Sequence of chain 1.C:
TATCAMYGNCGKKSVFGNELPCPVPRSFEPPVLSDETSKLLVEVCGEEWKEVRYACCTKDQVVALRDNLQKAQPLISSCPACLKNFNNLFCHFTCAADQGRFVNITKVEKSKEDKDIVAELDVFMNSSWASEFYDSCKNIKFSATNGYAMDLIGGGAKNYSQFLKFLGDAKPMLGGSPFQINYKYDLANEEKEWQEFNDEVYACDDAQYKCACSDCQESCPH

Binding-site contacts:
Ligand atom C19 contacts residue ASN87 of chain 1.C at 4.1 Å.
Ligand atom C28 contacts residue LEU186 of chain 1.C at 3.5 Å (hydrophobic).
Ligand atom C6 contacts residue PHE112 of chain 1.C at 3.7 Å (hydrophobic).
Ligand atom C7 contacts residue SER196 of chain 1.C at 3.8 Å.
Ligand atom C14 contacts residue PHE109 of chain 1.C at 3.7 Å (hydrophobic).
Ligand atom C1 contacts residue THR113 of chain 1.C at 3.3 Å.
Ligand atom C16 contacts residue LEU186 of chain 1.C at 3.7 Å (hydrophobic).
Ligand atom C22 contacts residue GLY194 of chain 1.C at 4.2 Å.
Ligand atom C11 contacts residue LEU84 of chain 1.C at 4.1 Å (hydrophobic).
Ligand atom C6 contacts residue PHE198 of chain 1.C at 3.8 Å (hydrophobic).
Ligand atom C5 contacts residue PHE112 of chain 1.C at 4.1 Å (hydrophobic).
Ligand atom C16 contacts residue PHE109 of chain 1.C at 3.7 Å (hydrophobic).
Ligand atom C3 contacts residue GLN80 of chain 1.C at 4.1 Å.
Ligand atom O1 contacts residue GLN80 of chain 1.C at 3.1 Å (h-bond).
Ligand atom C15 contacts residue PHE109 of chain 1.C at 3.7 Å (hydrophobic).
Ligand atom C21 contacts residue ALA91 of chain 1.C at 4.2 Å (hydrophobic).
Ligand atom C27 contacts residue GLY195 of chain 1.C at 3.5 Å.
Ligand atom C15 contacts residue LEU186 of chain 1.C at 3.8 Å (hydrophobic).
Ligand atom C11 contacts residue ASN87 of chain 1.C at 3.9 Å.
Ligand atom O1 contacts residue PRO40 of chain 1.C at 3.4 Å.
Ligand atom C15 contacts residue SER196 of chain 1.C at 3.8 Å.
Ligand atom C28 contacts residue PHE185 of chain 1.C at 4.0 Å (hydrophobic).
Ligand atom C6 contacts residue PRO197 of chain 1.C at 4.1 Å (hydrophobic).
Ligand atom C7 contacts residue ILE200 of chain 1.C at 4.0 Å (hydrophobic).
Ligand atom C2 contacts residue THR113 of chain 1.C at 3.7 Å.
Ligand atom C13 contacts residue ASN87 of chain 1.C at 4.1 Å.
Ligand atom C7 contacts residue PRO197 of chain 1.C at 4.0 Å (hydrophobic).
Ligand atom C27 contacts residue LEU193 of chain 1.C at 3.8 Å (hydrophobic).
Ligand atom C23 contacts residue PHE105 of chain 1.C at 4.1 Å (hydrophobic).
Ligand atom C17 contacts residue PHE109 of chain 1.C at 3.8 Å (hydrophobic).
Ligand atom C18 contacts residue ASN87 of chain 1.C at 3.5 Å.
Ligand atom C4 contacts residue PHE198 of chain 1.C at 3.9 Å (hydrophobic).
Ligand atom C12 contacts residue ASN87 of chain 1.C at 3.6 Å.
Ligand atom C21 contacts residue PHE105 of chain 1.C at 3.5 Å (hydrophobic).
Ligand atom C2 contacts residue GLN80 of chain 1.C at 4.0 Å.
Ligand atom C27 contacts residue GLY194 of chain 1.C at 3.3 Å.
Ligand atom C18 contacts residue GLY195 of chain 1.C at 3.8 Å.
Ligand atom C24 contacts residue LEU186 of chain 1.C at 4.1 Å (hydrophobic).
Ligand atom C21 contacts residue ASN87 of chain 1.C at 3.9 Å.
Ligand atom C28 contacts residue ILE172 of chain 1.C at 4.0 Å (hydrophobic).

A protein and the small-molecule ligand that binds it are described below.
Small molecule (SMILES): CC(C)[C@@H](C)/C=C/[C@@H](C)[C@H]1CC[C@H]2C3=CC=C4C[C@@H](O)CC[C@]4(C)[C@H]3CC[C@]12C